Binding-site contacts:
Ligand atom O5 contacts residue ASN245 of chain 1.A at 3.3 Å (h-bond).
Ligand atom C5 contacts residue LYS248 of chain 1.A at 4.1 Å.
Ligand atom C7 contacts residue ASN241 of chain 1.A at 3.8 Å.
Ligand atom C5 contacts residue ASN241 of chain 1.A at 3.7 Å.
Ligand atom O5 contacts residue ASN245 of chain 1.A at 4.0 Å.
Ligand atom O5 contacts residue LYS248 of chain 1.A at 3.2 Å (salt-bridge).
Ligand atom C4 contacts residue ASN241 of chain 1.A at 4.3 Å.
Ligand atom C3 contacts residue PHE278 of chain 1.A at 3.8 Å (hydrophobic).
Ligand atom O5 contacts residue ASN241 of chain 1.A at 2.4 Å (h-bond).
Ligand atom C6 contacts residue ASN245 of chain 1.A at 3.8 Å.
Ligand atom C3 contacts residue ASN241 of chain 1.A at 3.8 Å.
Ligand atom N2 contacts residue TYR237 of chain 1.A at 3.3 Å (h-bond).
Ligand atom O3 contacts residue PRO281 of chain 1.A at 4.0 Å.
Ligand atom O3 contacts residue PHE278 of chain 1.A at 3.6 Å.
Ligand atom O4 contacts residue LEU249 of chain 1.A at 4.1 Å.
Ligand atom C5 contacts residue PHE278 of chain 1.A at 4.3 Å (hydrophobic).
Ligand atom O2 contacts residue PRO281 of chain 1.A at 4.3 Å.
Ligand atom C4 contacts residue ASN245 of chain 1.A at 4.3 Å.
Ligand atom C6 contacts residue LYS248 of chain 1.A at 4.3 Å.
Ligand atom C7 contacts residue TYR237 of chain 1.A at 3.8 Å (hydrophobic).
Ligand atom C6 contacts residue ASN245 of chain 1.A at 3.5 Å.
Ligand atom C4 contacts residue PHE278 of chain 1.A at 3.2 Å (hydrophobic).
Ligand atom C1 contacts residue ASN245 of chain 1.A at 4.2 Å.
Ligand atom C2 contacts residue ASN241 of chain 1.A at 2.5 Å.
Ligand atom O6 contacts residue ASN245 of chain 1.A at 3.3 Å (h-bond).
Ligand atom C1 contacts residue ASN241 of chain 1.A at 1.5 Å.
Ligand atom C6 contacts residue LYS248 of chain 1.A at 3.5 Å.
Ligand atom C3 contacts residue ASN245 of chain 1.A at 4.3 Å.
Ligand atom C6 contacts residue LEU249 of chain 1.A at 3.6 Å (hydrophobic).
Ligand atom O7 contacts residue ASN241 of chain 1.A at 4.3 Å.
Ligand atom O7 contacts residue PRO281 of chain 1.A at 3.6 Å.
Ligand atom N2 contacts residue ASN241 of chain 1.A at 2.9 Å (h-bond).
Ligand atom C5 contacts residue ASN245 of chain 1.A at 3.5 Å.
Ligand atom O4 contacts residue PHE278 of chain 1.A at 3.6 Å.
Ligand atom C1 contacts residue LYS248 of chain 1.A at 4.0 Å.
Ligand atom C1 contacts residue ASN245 of chain 1.A at 4.2 Å.
Ligand atom C5 contacts residue ASN245 of chain 1.A at 4.2 Å.
Ligand atom O3 contacts residue PRO281 of chain 1.A at 3.8 Å.
Ligand atom O3 contacts residue VAL280 of chain 1.A at 3.7 Å.
Ligand atom C8 contacts residue TYR237 of chain 1.A at 3.2 Å (hydrophobic).

Sequence of chain 1.A:
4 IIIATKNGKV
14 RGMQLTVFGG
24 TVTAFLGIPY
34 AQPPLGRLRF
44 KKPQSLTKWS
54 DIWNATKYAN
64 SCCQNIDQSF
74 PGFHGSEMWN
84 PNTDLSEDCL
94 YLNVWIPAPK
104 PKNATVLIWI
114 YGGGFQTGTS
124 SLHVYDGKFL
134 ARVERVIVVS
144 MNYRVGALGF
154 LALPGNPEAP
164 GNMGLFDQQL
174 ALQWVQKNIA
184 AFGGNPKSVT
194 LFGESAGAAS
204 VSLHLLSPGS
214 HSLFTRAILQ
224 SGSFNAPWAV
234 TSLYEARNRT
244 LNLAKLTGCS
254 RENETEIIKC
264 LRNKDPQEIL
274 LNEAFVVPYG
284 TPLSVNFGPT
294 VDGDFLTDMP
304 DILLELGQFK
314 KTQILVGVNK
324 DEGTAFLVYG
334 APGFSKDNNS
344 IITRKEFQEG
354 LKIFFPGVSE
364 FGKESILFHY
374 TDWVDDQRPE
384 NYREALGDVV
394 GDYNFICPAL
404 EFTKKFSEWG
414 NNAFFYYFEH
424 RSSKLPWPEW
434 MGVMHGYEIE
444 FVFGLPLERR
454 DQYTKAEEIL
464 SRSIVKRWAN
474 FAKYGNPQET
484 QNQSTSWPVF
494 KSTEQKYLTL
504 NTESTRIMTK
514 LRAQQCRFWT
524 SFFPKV

The protein below binds the small molecule below.
Small molecule (SMILES): CC(=O)N[C@H]1CO[C@H](CO[C@@H]2O[C@@H](C)[C@@H](O)[C@@H](O)[C@@H]2O)[C@@H](O)[C@@H]1O